A protein and the small-molecule ligand that binds it are described below.
Small molecule (SMILES): CC(=O)N[C@@H]1[C@@H](O)[C@H](O)[C@@H](CO)O[C@H]1O

Binding-site contacts:
Ligand atom C5 contacts residue ASN19 of chain 1.A at 3.6 Å.
Ligand atom C1 contacts residue VAL22 of chain 1.A at 4.4 Å (hydrophobic).
Ligand atom C5 contacts residue VAL22 of chain 1.A at 4.5 Å (hydrophobic).
Ligand atom C4 contacts residue ASN19 of chain 1.A at 4.2 Å.
Ligand atom O5 contacts residue VAL22 of chain 1.A at 3.6 Å.
Ligand atom O5 contacts residue ASN19 of chain 1.A at 2.3 Å (h-bond).
Ligand atom C7 contacts residue ASN19 of chain 1.A at 3.5 Å.
Ligand atom O5 contacts residue GLU133 of chain 1.A at 4.3 Å.
Ligand atom O6 contacts residue LEU129 of chain 1.A at 4.3 Å.
Ligand atom O7 contacts residue ASN19 of chain 1.A at 3.6 Å.
Ligand atom O7 contacts residue ARG136 of chain 1.A at 4.2 Å.
Ligand atom C2 contacts residue ASN19 of chain 1.A at 2.5 Å.
Ligand atom C6 contacts residue VAL22 of chain 1.A at 4.2 Å (hydrophobic).
Ligand atom C3 contacts residue ASN19 of chain 1.A at 3.8 Å.
Ligand atom C1 contacts residue ASN19 of chain 1.A at 1.4 Å.
Ligand atom N2 contacts residue ASN19 of chain 1.A at 3.0 Å (h-bond).

Sequence of chain 1.A:
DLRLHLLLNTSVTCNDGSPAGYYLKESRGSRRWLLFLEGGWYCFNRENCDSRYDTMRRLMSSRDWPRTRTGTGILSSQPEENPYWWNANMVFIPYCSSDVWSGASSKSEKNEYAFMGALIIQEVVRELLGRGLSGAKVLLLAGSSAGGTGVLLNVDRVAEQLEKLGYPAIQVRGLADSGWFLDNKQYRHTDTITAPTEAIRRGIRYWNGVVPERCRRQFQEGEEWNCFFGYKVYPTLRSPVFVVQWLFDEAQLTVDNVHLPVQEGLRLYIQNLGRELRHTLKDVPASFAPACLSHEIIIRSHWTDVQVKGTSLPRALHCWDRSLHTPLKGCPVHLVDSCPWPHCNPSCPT